Sequence of chain 1.B:
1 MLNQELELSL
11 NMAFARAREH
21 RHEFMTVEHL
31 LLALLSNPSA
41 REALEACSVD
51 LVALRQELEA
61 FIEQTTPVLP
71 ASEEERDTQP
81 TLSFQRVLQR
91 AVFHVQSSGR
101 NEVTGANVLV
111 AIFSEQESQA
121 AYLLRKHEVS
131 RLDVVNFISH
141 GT

The small molecule below binds the protein below.
Small molecule (SMILES): OCC12CO->[Y]34(<-OCCN->31CCO->4)<-OC2

Binding-site contacts:
Ligand atom O1 contacts residue ARG41 of chain 1.B at 3.7 Å.
Ligand atom O5 contacts residue ARG41 of chain 1.B at 3.1 Å (salt-bridge).
Ligand atom O4 contacts residue GLU45 of chain 1.B at 3.1 Å (salt-bridge).
Ligand atom O1 contacts residue GLU42 of chain 1.B at 3.1 Å (salt-bridge).
Ligand atom Y1 contacts residue GLU45 of chain 1.B at 2.5 Å.
Ligand atom C2 contacts residue GLU42 of chain 1.B at 4.4 Å.
Ligand atom Y1 contacts residue GLU42 of chain 1.B at 2.5 Å.
Ligand atom O2 contacts residue GLU42 of chain 1.B at 3.6 Å.
Ligand atom O5 contacts residue GLU45 of chain 1.B at 2.6 Å (salt-bridge).
Ligand atom C8 contacts residue ARG41 of chain 1.B at 4.0 Å.
Ligand atom C8 contacts residue GLU45 of chain 1.B at 3.4 Å.
Ligand atom O5 contacts residue GLU42 of chain 1.B at 3.2 Å (salt-bridge).